This small molecule binds to this protein.
Small molecule (SMILES): CC1(C)N=C(N)N=C(N)N1OCC(=O)Nc1ccc(Cl)cc1

Binding-site contacts:
Ligand atom NAG contacts residue LEU46 of chain 1.B at 3.8 Å.
Ligand atom CAC contacts residue ASP54 of chain 1.B at 3.5 Å.
Ligand atom NAB contacts residue ASP54 of chain 1.B at 3.0 Å (salt-bridge).
Ligand atom CAJ contacts residue ILE14 of chain 1.B at 3.2 Å (hydrophobic).
Ligand atom CAJ contacts residue LEU164 of chain 1.B at 3.9 Å (hydrophobic).
Ligand atom CAL contacts residue PHE58 of chain 1.B at 3.9 Å (hydrophobic).
Ligand atom CAI contacts residue LEU164 of chain 1.B at 3.4 Å (hydrophobic).
Ligand atom CAL contacts residue LEU164 of chain 1.B at 3.4 Å (hydrophobic).
Ligand atom CAA contacts residue MET55 of chain 1.B at 3.7 Å (hydrophobic).
Ligand atom NAD contacts residue PHE58 of chain 1.B at 3.6 Å.
Ligand atom CAL contacts residue ASN108 of chain 1.B at 3.8 Å.
Ligand atom CAE contacts residue NDP1 of chain 1.H at 4.0 Å.
Ligand atom OAK contacts residue NDP1 of chain 1.H at 3.0 Å.
Ligand atom CAL contacts residue NDP1 of chain 1.H at 3.3 Å.
Ligand atom OAK contacts residue LEU164 of chain 1.B at 4.0 Å.
Ligand atom NAF contacts residue PHE58 of chain 1.B at 3.5 Å.
Ligand atom NAH contacts residue ASP54 of chain 1.B at 2.8 Å (salt-bridge).
Ligand atom CAM contacts residue ASN108 of chain 1.B at 3.5 Å.
Ligand atom CAI contacts residue CYS15 of chain 1.B at 3.6 Å (hydrophobic).
Ligand atom CAA contacts residue ASP54 of chain 1.B at 4.0 Å.
Ligand atom NAH contacts residue ALA16 of chain 1.B at 3.7 Å.
Ligand atom CAE contacts residue ILE14 of chain 1.B at 3.6 Å (hydrophobic).
Ligand atom CL contacts residue PHE116 of chain 1.B at 4.0 Å.
Ligand atom NAG contacts residue ASP54 of chain 1.B at 4.0 Å.
Ligand atom CAJ contacts residue PHE58 of chain 1.B at 3.0 Å (hydrophobic).
Ligand atom CAI contacts residue NDP1 of chain 1.H at 2.8 Å.
Ligand atom CAE contacts residue PHE58 of chain 1.B at 3.5 Å (hydrophobic).
Ligand atom NAG contacts residue MET55 of chain 1.B at 3.0 Å.
Ligand atom OAV contacts residue ASN108 of chain 1.B at 2.8 Å (h-bond).
Ligand atom NAB contacts residue ALA16 of chain 1.B at 3.7 Å.
Ligand atom NAH contacts residue CYS15 of chain 1.B at 3.4 Å (h-bond).
Ligand atom NAD contacts residue ILE14 of chain 1.B at 3.7 Å.
Ligand atom CAI contacts residue ILE14 of chain 1.B at 3.0 Å (hydrophobic).
Ligand atom CAP contacts residue PHE58 of chain 1.B at 4.0 Å (hydrophobic).
Ligand atom CAI contacts residue TYR170 of chain 1.B at 3.2 Å (hydrophobic).
Ligand atom CAC contacts residue ALA16 of chain 1.B at 3.9 Å (hydrophobic).
Ligand atom NAD contacts residue CYS15 of chain 1.B at 4.0 Å.
Ligand atom CL contacts residue PRO113 of chain 1.B at 3.7 Å.
Ligand atom NAH contacts residue THR185 of chain 1.B at 3.6 Å.
Ligand atom CAC contacts residue CYS15 of chain 1.B at 3.9 Å (hydrophobic).

Sequence of chain 1.B:
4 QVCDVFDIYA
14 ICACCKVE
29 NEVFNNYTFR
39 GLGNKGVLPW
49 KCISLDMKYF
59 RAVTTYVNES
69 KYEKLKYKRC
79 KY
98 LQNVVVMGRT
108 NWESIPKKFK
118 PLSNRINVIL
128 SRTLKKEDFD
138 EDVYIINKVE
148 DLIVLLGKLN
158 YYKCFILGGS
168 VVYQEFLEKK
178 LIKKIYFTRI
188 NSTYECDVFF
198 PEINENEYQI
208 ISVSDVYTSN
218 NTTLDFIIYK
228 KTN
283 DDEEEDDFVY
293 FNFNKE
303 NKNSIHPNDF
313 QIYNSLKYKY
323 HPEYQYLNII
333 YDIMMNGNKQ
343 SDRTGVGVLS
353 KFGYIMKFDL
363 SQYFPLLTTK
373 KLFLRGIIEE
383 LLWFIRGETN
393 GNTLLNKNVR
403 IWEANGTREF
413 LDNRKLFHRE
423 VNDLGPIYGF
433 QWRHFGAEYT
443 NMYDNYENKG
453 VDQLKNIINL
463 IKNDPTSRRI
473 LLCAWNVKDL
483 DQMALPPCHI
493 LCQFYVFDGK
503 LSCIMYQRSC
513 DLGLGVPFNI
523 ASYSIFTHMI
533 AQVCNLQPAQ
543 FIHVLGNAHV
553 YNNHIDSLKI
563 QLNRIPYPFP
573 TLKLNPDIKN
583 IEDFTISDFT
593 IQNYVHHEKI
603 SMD